Binding-site contacts:
Ligand atom O5 contacts residue SER69 of chain 1.D at 3.6 Å.
Ligand atom C7 contacts residue ASN67 of chain 1.D at 2.9 Å.
Ligand atom O5 contacts residue ASN67 of chain 1.D at 2.3 Å (h-bond).
Ligand atom C3 contacts residue ASN67 of chain 1.D at 3.8 Å.
Ligand atom O5 contacts residue GLU70 of chain 1.D at 3.7 Å.
Ligand atom C2 contacts residue ASN67 of chain 1.D at 2.5 Å.
Ligand atom C6 contacts residue SER69 of chain 1.D at 3.6 Å.
Ligand atom C5 contacts residue SER69 of chain 1.D at 3.6 Å.
Ligand atom N2 contacts residue ASN67 of chain 1.D at 3.0 Å (h-bond).
Ligand atom C5 contacts residue ASN67 of chain 1.D at 3.6 Å.
Ligand atom C4 contacts residue ASN67 of chain 1.D at 4.2 Å.
Ligand atom C8 contacts residue ASN67 of chain 1.D at 3.2 Å.
Ligand atom O7 contacts residue ASN67 of chain 1.D at 3.4 Å (h-bond).
Ligand atom O6 contacts residue GLU70 of chain 1.D at 3.7 Å.
Ligand atom C1 contacts residue GLU70 of chain 1.D at 4.4 Å.
Ligand atom C1 contacts residue ASN67 of chain 1.D at 1.4 Å.
Ligand atom C1 contacts residue SER69 of chain 1.D at 4.0 Å.

The protein below binds the small molecule below.
Small molecule (SMILES): CC(=O)N[C@@H]1[C@@H](O)[C@H](O)[C@@H](CO)O[C@H]1O

Sequence of chain 1.D:
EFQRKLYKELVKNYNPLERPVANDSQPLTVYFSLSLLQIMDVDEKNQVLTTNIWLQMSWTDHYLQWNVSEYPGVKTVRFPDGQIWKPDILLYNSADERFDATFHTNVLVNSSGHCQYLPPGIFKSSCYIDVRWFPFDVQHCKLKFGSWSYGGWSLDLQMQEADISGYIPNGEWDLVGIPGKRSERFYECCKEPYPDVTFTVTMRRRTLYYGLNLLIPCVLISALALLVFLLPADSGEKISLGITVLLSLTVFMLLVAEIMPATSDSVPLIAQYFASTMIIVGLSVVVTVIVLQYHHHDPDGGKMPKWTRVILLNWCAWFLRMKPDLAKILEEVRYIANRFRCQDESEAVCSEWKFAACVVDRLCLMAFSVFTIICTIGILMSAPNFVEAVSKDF